The small molecule below binds the protein below.
Small molecule (SMILES): C[C@H](N)C(=O)N[C@@H](Cc1ccc(O)cc1)C(=O)N[C@@H](CCCN=C(N)N)C(=O)N[C@@H](CCC(=O)O)C(=O)N[C@@H](CCCN=C(N)N)C(=O)N[C@@H](COP(=O)(O)O)C(=O)N[C@@H](C)C(=O)N[C@@H](CCC(=O)O)C(=O)N[C@H](C=O)CCCN=C(N)N

Binding-site contacts:
Ligand atom O3P contacts residue TYR702 of chain 1.A at 2.7 Å (h-bond).
Ligand atom O contacts residue GLU660 of chain 1.A at 3.6 Å.
Ligand atom NE contacts residue TYR702 of chain 1.A at 3.6 Å.
Ligand atom C contacts residue ARG661 of chain 1.A at 3.6 Å.
Ligand atom NH1 contacts residue GLU660 of chain 1.A at 2.8 Å (salt-bridge).
Ligand atom CE1 contacts residue ARG657 of chain 1.A at 3.6 Å.
Ligand atom NH2 contacts residue ARG758 of chain 1.A at 3.4 Å (salt-bridge).
Ligand atom CE1 contacts residue ASN656 of chain 1.A at 3.4 Å.
Ligand atom CZ contacts residue GLU660 of chain 1.A at 3.4 Å.
Ligand atom CD contacts residue ARG664 of chain 1.A at 3.5 Å.
Ligand atom O contacts residue ARG661 of chain 1.A at 2.8 Å (salt-bridge).
Ligand atom NH2 contacts residue GLU660 of chain 1.A at 3.2 Å (salt-bridge).
Ligand atom NH2 contacts residue ARG671 of chain 1.A at 3.5 Å (salt-bridge).
Ligand atom OG contacts residue TYR702 of chain 1.A at 3.1 Å (h-bond).
Ligand atom CZ contacts residue ASP747 of chain 1.A at 3.5 Å.
Ligand atom CB contacts residue TYR702 of chain 1.A at 3.4 Å (hydrophobic).
Ligand atom O2P contacts residue ARG758 of chain 1.A at 3.1 Å (salt-bridge).
Ligand atom NH1 contacts residue ASP747 of chain 1.A at 2.6 Å (salt-bridge).
Ligand atom OH contacts residue ASN656 of chain 1.A at 3.3 Å (h-bond).
Ligand atom OG contacts residue ARG754 of chain 1.A at 3.6 Å.
Ligand atom NH2 contacts residue ASP750 of chain 1.A at 2.9 Å (salt-bridge).
Ligand atom OE2 contacts residue ARG667 of chain 1.A at 3.2 Å (salt-bridge).
Ligand atom CD contacts residue TYR702 of chain 1.A at 3.6 Å (hydrophobic).
Ligand atom O contacts residue ARG797 of chain 1.A at 3.4 Å (salt-bridge).
Ligand atom O contacts residue ARG754 of chain 1.A at 3.1 Å (salt-bridge).
Ligand atom N contacts residue ARG797 of chain 1.A at 3.5 Å (salt-bridge).
Ligand atom P contacts residue TYR702 of chain 1.A at 3.4 Å.
Ligand atom CG contacts residue ARG657 of chain 1.A at 3.5 Å.
Ligand atom N contacts residue TYR702 of chain 1.A at 3.2 Å (h-bond).
Ligand atom OE1 contacts residue ARG664 of chain 1.A at 2.7 Å (salt-bridge).
Ligand atom CB contacts residue ARG754 of chain 1.A at 3.4 Å.
Ligand atom NH1 contacts residue ASP709 of chain 1.A at 3.5 Å (salt-bridge).
Ligand atom NH2 contacts residue ASP751 of chain 1.A at 3.1 Å (salt-bridge).
Ligand atom NE contacts residue ASP751 of chain 1.A at 2.8 Å (salt-bridge).
Ligand atom CD contacts residue ASP751 of chain 1.A at 3.6 Å.
Ligand atom NE contacts residue ARG758 of chain 1.A at 3.2 Å (salt-bridge).
Ligand atom OE2 contacts residue CYS793 of chain 1.A at 3.2 Å (h-bond).
Ligand atom O3P contacts residue ARG671 of chain 1.A at 3.0 Å (salt-bridge).
Ligand atom CZ contacts residue ARG758 of chain 1.A at 3.1 Å.
Ligand atom NH2 contacts residue ASP709 of chain 1.A at 3.2 Å (salt-bridge).

Sequence of chain 1.A:
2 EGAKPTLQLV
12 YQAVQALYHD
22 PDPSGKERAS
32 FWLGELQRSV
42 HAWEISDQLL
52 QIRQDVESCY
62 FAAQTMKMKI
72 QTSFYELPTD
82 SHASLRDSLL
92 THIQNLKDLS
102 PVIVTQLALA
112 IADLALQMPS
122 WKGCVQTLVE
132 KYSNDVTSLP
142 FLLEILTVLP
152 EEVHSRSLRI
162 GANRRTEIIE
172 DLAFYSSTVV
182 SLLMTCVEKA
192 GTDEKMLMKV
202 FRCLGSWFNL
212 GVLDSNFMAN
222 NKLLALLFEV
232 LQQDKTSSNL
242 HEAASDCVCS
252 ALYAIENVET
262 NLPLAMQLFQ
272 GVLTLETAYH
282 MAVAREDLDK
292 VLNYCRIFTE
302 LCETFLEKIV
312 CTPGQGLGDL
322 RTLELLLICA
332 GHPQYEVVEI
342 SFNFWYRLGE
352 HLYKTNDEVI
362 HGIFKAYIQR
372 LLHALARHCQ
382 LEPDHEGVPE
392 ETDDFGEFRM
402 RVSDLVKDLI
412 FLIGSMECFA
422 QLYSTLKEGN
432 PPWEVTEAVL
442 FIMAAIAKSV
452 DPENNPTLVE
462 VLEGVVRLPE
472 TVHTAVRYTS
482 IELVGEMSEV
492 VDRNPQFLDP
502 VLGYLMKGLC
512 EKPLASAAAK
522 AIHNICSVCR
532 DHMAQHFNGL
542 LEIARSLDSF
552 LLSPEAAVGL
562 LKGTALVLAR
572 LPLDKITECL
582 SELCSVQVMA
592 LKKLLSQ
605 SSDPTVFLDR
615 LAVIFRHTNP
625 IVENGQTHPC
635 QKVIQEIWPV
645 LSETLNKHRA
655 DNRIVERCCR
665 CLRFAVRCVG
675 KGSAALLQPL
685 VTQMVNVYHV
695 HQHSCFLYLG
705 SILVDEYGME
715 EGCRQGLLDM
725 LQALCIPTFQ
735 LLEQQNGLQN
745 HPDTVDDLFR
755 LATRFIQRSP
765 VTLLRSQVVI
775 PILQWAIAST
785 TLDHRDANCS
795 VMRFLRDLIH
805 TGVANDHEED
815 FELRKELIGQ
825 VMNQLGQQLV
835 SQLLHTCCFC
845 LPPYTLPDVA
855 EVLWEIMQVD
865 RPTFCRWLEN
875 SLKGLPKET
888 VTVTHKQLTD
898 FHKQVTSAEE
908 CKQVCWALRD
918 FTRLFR